Binding-site contacts:
Ligand atom C8 contacts residue ASN221 of chain 1.B at 4.5 Å.
Ligand atom N2 contacts residue ASN221 of chain 1.B at 3.0 Å (h-bond).
Ligand atom C8 contacts residue ASP222 of chain 1.B at 3.7 Å.
Ligand atom C2 contacts residue ASN221 of chain 1.B at 2.5 Å.
Ligand atom O7 contacts residue ASN221 of chain 1.B at 2.9 Å (h-bond).
Ligand atom O7 contacts residue ASP222 of chain 1.B at 4.3 Å.
Ligand atom C4 contacts residue ASN221 of chain 1.B at 4.3 Å.
Ligand atom C1 contacts residue ASN221 of chain 1.B at 1.4 Å.
Ligand atom C3 contacts residue ASN221 of chain 1.B at 3.8 Å.
Ligand atom O7 contacts residue PRO56 of chain 1.B at 3.9 Å.
Ligand atom C7 contacts residue ASN221 of chain 1.B at 3.4 Å.
Ligand atom O5 contacts residue ASN221 of chain 1.B at 2.4 Å (h-bond).
Ligand atom C7 contacts residue ASP222 of chain 1.B at 4.5 Å.
Ligand atom C5 contacts residue ASN221 of chain 1.B at 3.6 Å.

This protein binds this small molecule.
Small molecule (SMILES): CC(=O)N[C@@H]1[C@@H](O)[C@H](O)[C@@H](CO)O[C@H]1O

Sequence of chain 1.B:
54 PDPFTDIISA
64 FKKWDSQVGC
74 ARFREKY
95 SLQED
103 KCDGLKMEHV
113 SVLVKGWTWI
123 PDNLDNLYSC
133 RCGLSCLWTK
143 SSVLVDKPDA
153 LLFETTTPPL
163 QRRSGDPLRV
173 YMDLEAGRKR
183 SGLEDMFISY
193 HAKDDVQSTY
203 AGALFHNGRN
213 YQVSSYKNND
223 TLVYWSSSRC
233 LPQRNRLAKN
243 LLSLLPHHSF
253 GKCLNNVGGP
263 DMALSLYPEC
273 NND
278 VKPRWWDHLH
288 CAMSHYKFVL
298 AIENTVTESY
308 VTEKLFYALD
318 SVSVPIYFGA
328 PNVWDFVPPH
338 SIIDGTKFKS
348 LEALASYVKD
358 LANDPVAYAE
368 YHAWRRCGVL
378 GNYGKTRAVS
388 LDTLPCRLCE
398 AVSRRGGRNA